Binding-site contacts:
Ligand atom C6 contacts residue GLN374 of chain 1.A at 4.2 Å.
Ligand atom C2 contacts residue ASN378 of chain 1.A at 3.9 Å.
Ligand atom C4 contacts residue ASN378 of chain 1.A at 4.3 Å.
Ligand atom O5 contacts residue ASN378 of chain 1.A at 2.8 Å (h-bond).
Ligand atom C7 contacts residue TYR370 of chain 1.A at 4.3 Å (hydrophobic).
Ligand atom O5 contacts residue SER380 of chain 1.A at 4.3 Å.
Ligand atom C4 contacts residue GLN374 of chain 1.A at 4.5 Å.
Ligand atom C1 contacts residue SER380 of chain 1.A at 3.8 Å.
Ligand atom C3 contacts residue GLN374 of chain 1.A at 4.2 Å.
Ligand atom O4 contacts residue GLN374 of chain 1.A at 3.3 Å.
Ligand atom C5 contacts residue GLN374 of chain 1.A at 3.7 Å.
Ligand atom O7 contacts residue TYR370 of chain 1.A at 3.8 Å.
Ligand atom O5 contacts residue GLN374 of chain 1.A at 4.5 Å.
Ligand atom C6 contacts residue ASN378 of chain 1.A at 4.1 Å.
Ligand atom C3 contacts residue ASN378 of chain 1.A at 4.1 Å.
Ligand atom C1 contacts residue ASN378 of chain 1.A at 2.6 Å.
Ligand atom N2 contacts residue ASN378 of chain 1.A at 4.4 Å.
Ligand atom C5 contacts residue ASN378 of chain 1.A at 3.2 Å.
Ligand atom O3 contacts residue GLN374 of chain 1.A at 3.6 Å.

Sequence of chain 1.A:
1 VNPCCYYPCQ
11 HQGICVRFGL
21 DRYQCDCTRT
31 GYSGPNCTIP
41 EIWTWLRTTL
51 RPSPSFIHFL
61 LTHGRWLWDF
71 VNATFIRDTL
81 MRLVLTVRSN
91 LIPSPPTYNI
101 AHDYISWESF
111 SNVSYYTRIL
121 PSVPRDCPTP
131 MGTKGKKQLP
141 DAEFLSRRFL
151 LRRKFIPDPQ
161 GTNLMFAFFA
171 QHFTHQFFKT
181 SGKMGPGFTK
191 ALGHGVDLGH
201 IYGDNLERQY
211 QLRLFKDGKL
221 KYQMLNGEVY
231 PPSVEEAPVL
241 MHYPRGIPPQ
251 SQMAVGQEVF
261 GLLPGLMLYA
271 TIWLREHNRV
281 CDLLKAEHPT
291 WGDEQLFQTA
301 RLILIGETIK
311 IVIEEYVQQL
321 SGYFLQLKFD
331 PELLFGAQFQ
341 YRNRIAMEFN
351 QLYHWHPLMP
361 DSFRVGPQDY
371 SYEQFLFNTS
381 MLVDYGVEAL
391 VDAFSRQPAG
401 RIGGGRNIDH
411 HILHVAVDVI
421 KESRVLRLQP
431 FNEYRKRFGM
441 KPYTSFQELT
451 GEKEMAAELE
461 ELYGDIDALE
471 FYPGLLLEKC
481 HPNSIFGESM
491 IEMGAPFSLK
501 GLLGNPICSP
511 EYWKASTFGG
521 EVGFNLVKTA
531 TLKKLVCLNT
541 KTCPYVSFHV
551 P

This protein binds this small molecule.
Small molecule (SMILES): CC(=O)N[C@@H]1[C@@H](O)[C@H](O)[C@@H](CO)O[C@H]1O